Sequence of chain 1.B:
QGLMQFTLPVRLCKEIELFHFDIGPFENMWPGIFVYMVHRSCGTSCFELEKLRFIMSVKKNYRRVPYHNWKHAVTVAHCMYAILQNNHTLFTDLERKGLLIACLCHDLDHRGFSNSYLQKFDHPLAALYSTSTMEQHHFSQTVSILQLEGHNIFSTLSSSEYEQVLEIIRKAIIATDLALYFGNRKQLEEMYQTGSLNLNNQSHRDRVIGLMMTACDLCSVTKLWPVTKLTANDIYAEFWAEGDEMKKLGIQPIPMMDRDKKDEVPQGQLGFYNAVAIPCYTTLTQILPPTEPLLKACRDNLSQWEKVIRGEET

Binding-site contacts:
Ligand atom C13 contacts residue SER231 of chain 1.B at 3.9 Å.
Ligand atom C10 contacts residue MET267 of chain 1.B at 3.5 Å (hydrophobic).
Ligand atom C23 contacts residue PHE283 of chain 1.B at 3.6 Å (hydrophobic).
Ligand atom O20 contacts residue GLN280 of chain 1.B at 2.8 Å (h-bond).
Ligand atom C4 contacts residue MET267 of chain 1.B at 3.7 Å (hydrophobic).
Ligand atom C15 contacts residue LEU229 of chain 1.B at 3.6 Å (hydrophobic).
Ligand atom C7 contacts residue GLY279 of chain 1.B at 3.6 Å.
Ligand atom C9 contacts residue GLU275 of chain 1.B at 3.5 Å.
Ligand atom N5 contacts residue MET267 of chain 1.B at 3.5 Å.
Ligand atom C6 contacts residue MET267 of chain 1.B at 3.5 Å (hydrophobic).
Ligand atom N3 contacts residue MET267 of chain 1.B at 3.5 Å (h-bond).
Ligand atom C2 contacts residue MET267 of chain 1.B at 3.5 Å (hydrophobic).
Ligand atom N3 contacts residue GLY279 of chain 1.B at 3.4 Å (h-bond).
Ligand atom C8 contacts residue MET267 of chain 1.B at 3.7 Å (hydrophobic).
Ligand atom C6 contacts residue TYR247 of chain 1.B at 3.5 Å (hydrophobic).
Ligand atom N12 contacts residue GLN280 of chain 1.B at 3.8 Å.
Ligand atom C2 contacts residue GLY279 of chain 1.B at 3.5 Å.
Ligand atom O21 contacts residue PHE250 of chain 1.B at 3.6 Å.
Ligand atom C9 contacts residue MET267 of chain 1.B at 3.6 Å (hydrophobic).
Ligand atom C8 contacts residue GLY279 of chain 1.B at 3.8 Å.
Ligand atom C6 contacts residue GLY279 of chain 1.B at 3.8 Å.
Ligand atom C1 contacts residue GLY279 of chain 1.B at 3.4 Å.
Ligand atom C7 contacts residue MET267 of chain 1.B at 3.3 Å (hydrophobic).
Ligand atom C14 contacts residue LEU229 of chain 1.B at 3.5 Å (hydrophobic).
Ligand atom C18 contacts residue ILE246 of chain 1.B at 3.6 Å (hydrophobic).
Ligand atom N5 contacts residue TYR247 of chain 1.B at 2.3 Å (h-bond).
Ligand atom C11 contacts residue GLN280 of chain 1.B at 3.0 Å.
Ligand atom C10 contacts residue PHE283 of chain 1.B at 3.7 Å (hydrophobic).
Ligand atom C1 contacts residue MET267 of chain 1.B at 3.5 Å (hydrophobic).
Ligand atom C2 contacts residue TYR247 of chain 1.B at 3.2 Å (hydrophobic).
Ligand atom C13 contacts residue LEU229 of chain 1.B at 3.8 Å (hydrophobic).
Ligand atom C11 contacts residue TYR247 of chain 1.B at 3.6 Å (hydrophobic).
Ligand atom C19 contacts residue GLN280 of chain 1.B at 3.6 Å.
Ligand atom C13 contacts residue VAL232 of chain 1.B at 3.8 Å (hydrophobic).
Ligand atom C18 contacts residue VAL232 of chain 1.B at 3.7 Å (hydrophobic).
Ligand atom C24 contacts residue PHE250 of chain 1.B at 3.5 Å (hydrophobic).
Ligand atom C13 contacts residue ILE246 of chain 1.B at 3.9 Å (hydrophobic).
Ligand atom C4 contacts residue GLY279 of chain 1.B at 3.5 Å.
Ligand atom C7 contacts residue TYR247 of chain 1.B at 3.5 Å (hydrophobic).
Ligand atom C22 contacts residue GLY279 of chain 1.B at 3.6 Å.

The protein below binds the small molecule below.
Small molecule (SMILES): Cn1c(CCN2CCOc3ccccc3C2=O)nc2ccccc21